Binding-site contacts:
Ligand atom CAF contacts residue NAP1 of chain 1.I at 3.2 Å.
Ligand atom CAE contacts residue LEU229 of chain 1.B at 3.8 Å (hydrophobic).
Ligand atom CAE contacts residue LEU228 of chain 1.B at 3.6 Å (hydrophobic).
Ligand atom NAJ contacts residue PHE117 of chain 1.B at 3.7 Å.
Ligand atom N3 contacts residue TYR194 of chain 1.B at 3.6 Å.
Ligand atom N1 contacts residue PHE117 of chain 1.B at 3.5 Å.
Ligand atom SAK contacts residue PRO230 of chain 1.B at 3.7 Å.
Ligand atom C5 contacts residue PHE117 of chain 1.B at 3.8 Å (hydrophobic).
Ligand atom NAP contacts residue NAP1 of chain 1.I at 3.5 Å (h-bond).
Ligand atom CAG contacts residue LEU228 of chain 1.B at 3.6 Å (hydrophobic).
Ligand atom C4 contacts residue TYR194 of chain 1.B at 3.5 Å (hydrophobic).
Ligand atom CAD contacts residue NAP1 of chain 1.I at 3.2 Å.
Ligand atom NAJ contacts residue NAP1 of chain 1.I at 3.5 Å.
Ligand atom C4 contacts residue NAP1 of chain 1.I at 3.4 Å.
Ligand atom SAK contacts residue ARG34 of chain 1.B at 2.6 Å (salt-bridge).
Ligand atom C2 contacts residue SER115 of chain 1.B at 3.7 Å.
Ligand atom CAG contacts residue NAP1 of chain 1.I at 3.5 Å.
Ligand atom NAA contacts residue NAP1 of chain 1.I at 3.0 Å (h-bond).
Ligand atom C2 contacts residue NAP1 of chain 1.I at 3.1 Å.
Ligand atom C5 contacts residue NAP1 of chain 1.I at 3.9 Å.
Ligand atom N3 contacts residue PHE117 of chain 1.B at 3.6 Å.
Ligand atom CAB contacts residue NAP1 of chain 1.I at 3.1 Å.
Ligand atom C2 contacts residue PHE117 of chain 1.B at 3.2 Å (hydrophobic).
Ligand atom N1 contacts residue NAP1 of chain 1.I at 2.4 Å (h-bond).
Ligand atom C6 contacts residue PHE117 of chain 1.B at 3.8 Å (hydrophobic).
Ligand atom NAA contacts residue SER115 of chain 1.B at 2.7 Å (h-bond).
Ligand atom NAJ contacts residue TYR194 of chain 1.B at 2.8 Å (h-bond).
Ligand atom CAG contacts residue ARG34 of chain 1.B at 3.1 Å.
Ligand atom C6 contacts residue NAP1 of chain 1.I at 3.4 Å.
Ligand atom NAP contacts residue ARG34 of chain 1.B at 3.8 Å.
Ligand atom NAA contacts residue PHE117 of chain 1.B at 3.4 Å.
Ligand atom CAD contacts residue ARG34 of chain 1.B at 3.5 Å.
Ligand atom CAC contacts residue NAP1 of chain 1.I at 3.5 Å.
Ligand atom CAB contacts residue W8G1 of chain 1.K at 3.8 Å.
Ligand atom CAE contacts residue PRO230 of chain 1.B at 3.3 Å (hydrophobic).
Ligand atom CAE contacts residue ARG34 of chain 1.B at 3.1 Å.
Ligand atom C4 contacts residue PHE117 of chain 1.B at 3.4 Å (hydrophobic).
Ligand atom N3 contacts residue SER115 of chain 1.B at 3.8 Å.
Ligand atom N3 contacts residue NAP1 of chain 1.I at 2.7 Å (h-bond).
Ligand atom CAB contacts residue PHE117 of chain 1.B at 3.8 Å (hydrophobic).

Sequence of chain 1.B:
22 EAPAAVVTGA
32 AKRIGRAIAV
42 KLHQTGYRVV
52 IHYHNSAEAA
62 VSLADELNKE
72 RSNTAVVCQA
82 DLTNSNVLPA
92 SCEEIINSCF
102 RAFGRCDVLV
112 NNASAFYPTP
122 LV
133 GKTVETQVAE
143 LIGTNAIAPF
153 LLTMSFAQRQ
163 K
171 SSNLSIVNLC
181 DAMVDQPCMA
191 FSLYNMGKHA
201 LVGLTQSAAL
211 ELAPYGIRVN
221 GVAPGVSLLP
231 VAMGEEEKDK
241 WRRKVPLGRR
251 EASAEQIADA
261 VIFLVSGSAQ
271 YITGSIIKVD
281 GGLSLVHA

A small-molecule ligand and the protein it binds are described below.
Small molecule (SMILES): Nc1nc(N2CCSCC2)c2cc[nH]c2n1